Sequence of chain 1.A:
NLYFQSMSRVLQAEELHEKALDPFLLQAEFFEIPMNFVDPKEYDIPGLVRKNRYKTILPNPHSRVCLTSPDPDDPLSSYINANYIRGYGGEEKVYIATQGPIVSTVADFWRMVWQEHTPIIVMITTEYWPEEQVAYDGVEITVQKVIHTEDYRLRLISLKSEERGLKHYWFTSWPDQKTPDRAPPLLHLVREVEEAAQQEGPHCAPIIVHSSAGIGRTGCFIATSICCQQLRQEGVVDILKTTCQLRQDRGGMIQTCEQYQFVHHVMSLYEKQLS

Binding-site contacts:
Ligand atom CG contacts residue ALA240 of chain 1.A at 3.7 Å (hydrophobic).
Ligand atom CE1 contacts residue ILE242 of chain 1.A at 4.1 Å (hydrophobic).
Ligand atom O3P contacts residue ARG244 of chain 1.A at 2.8 Å (salt-bridge).
Ligand atom O3P contacts residue GLY243 of chain 1.A at 3.5 Å (h-bond).
Ligand atom O2P contacts residue SER239 of chain 1.A at 3.0 Å (h-bond).
Ligand atom P contacts residue ARG244 of chain 1.A at 3.8 Å.
Ligand atom CE1 contacts residue ALA240 of chain 1.A at 3.5 Å (hydrophobic).
Ligand atom CB contacts residue TYR70 of chain 1.A at 3.4 Å (hydrophobic).
Ligand atom P contacts residue GLY241 of chain 1.A at 4.2 Å.
Ligand atom CG contacts residue ILE73 of chain 1.A at 4.2 Å (hydrophobic).
Ligand atom CE2 contacts residue ALA240 of chain 1.A at 3.8 Å (hydrophobic).
Ligand atom CE2 contacts residue SER239 of chain 1.A at 4.2 Å.
Ligand atom O2P contacts residue SER238 of chain 1.A at 3.0 Å (h-bond).
Ligand atom O1P contacts residue ALA240 of chain 1.A at 3.4 Å.
Ligand atom OH contacts residue ARG244 of chain 1.A at 4.2 Å.
Ligand atom CD2 contacts residue ALA240 of chain 1.A at 3.8 Å (hydrophobic).
Ligand atom O1P contacts residue GLY241 of chain 1.A at 3.3 Å (h-bond).
Ligand atom CE2 contacts residue TYR70 of chain 1.A at 4.2 Å (hydrophobic).
Ligand atom O2P contacts residue ARG244 of chain 1.A at 2.9 Å (salt-bridge).
Ligand atom O2P contacts residue GLY241 of chain 1.A at 3.9 Å.
Ligand atom O1P contacts residue SER238 of chain 1.A at 3.4 Å (h-bond).
Ligand atom CA contacts residue ILE73 of chain 1.A at 4.2 Å (hydrophobic).
Ligand atom N contacts residue ILE73 of chain 1.A at 3.2 Å.
Ligand atom P contacts residue GLY243 of chain 1.A at 3.6 Å.
Ligand atom P contacts residue ALA240 of chain 1.A at 3.8 Å.
Ligand atom CZ contacts residue ALA240 of chain 1.A at 3.6 Å (hydrophobic).
Ligand atom OH contacts residue GLY243 of chain 1.A at 4.2 Å.
Ligand atom CB contacts residue ILE73 of chain 1.A at 4.0 Å (hydrophobic).
Ligand atom O1P contacts residue ARG244 of chain 1.A at 4.2 Å.
Ligand atom OH contacts residue ALA240 of chain 1.A at 4.2 Å.
Ligand atom P contacts residue SER238 of chain 1.A at 3.3 Å.
Ligand atom CD1 contacts residue ALA240 of chain 1.A at 3.6 Å (hydrophobic).
Ligand atom CD1 contacts residue ILE73 of chain 1.A at 3.7 Å (hydrophobic).
Ligand atom O3P contacts residue SER238 of chain 1.A at 3.1 Å (h-bond).
Ligand atom O1P contacts residue GLY243 of chain 1.A at 2.8 Å (h-bond).
Ligand atom O1P contacts residue ILE242 of chain 1.A at 2.9 Å (h-bond).
Ligand atom CE1 contacts residue GLN282 of chain 1.A at 4.2 Å.
Ligand atom O2P contacts residue ALA240 of chain 1.A at 2.8 Å (h-bond).
Ligand atom CD2 contacts residue TYR70 of chain 1.A at 3.4 Å (hydrophobic).
Ligand atom CG contacts residue TYR70 of chain 1.A at 3.9 Å (hydrophobic).

This protein binds this small molecule.
Small molecule (SMILES): N[C@@H](Cc1ccc(OP(=O)(O)O)cc1)C(=O)O